Binding-site contacts:
Ligand atom O3G contacts residue LYS23 of chain 1.A at 2.5 Å (salt-bridge).
Ligand atom O5' contacts residue THR25 of chain 1.A at 3.3 Å (h-bond).
Ligand atom O2B contacts residue GLY22 of chain 1.A at 3.0 Å (h-bond).
Ligand atom PG contacts residue MG1 of chain 1.E at 3.2 Å.
Ligand atom O1B contacts residue MG1 of chain 1.E at 2.1 Å.
Ligand atom O6 contacts residue SER150 of chain 1.A at 3.3 Å (h-bond).
Ligand atom O2A contacts residue THR25 of chain 1.A at 2.7 Å (h-bond).
Ligand atom O3A contacts residue GLY22 of chain 1.A at 3.2 Å (h-bond).
Ligand atom O1G contacts residue TYR39 of chain 1.A at 2.6 Å (h-bond).
Ligand atom O2G contacts residue MG1 of chain 1.E at 2.0 Å.
Ligand atom O2A contacts residue THR24 of chain 1.A at 3.3 Å (h-bond).
Ligand atom O6 contacts residue ASP125 of chain 1.A at 3.4 Å (salt-bridge).
Ligand atom O3G contacts residue GLY68 of chain 1.A at 2.8 Å (h-bond).
Ligand atom N1 contacts residue ASP125 of chain 1.A at 2.9 Å (salt-bridge).
Ligand atom O3' contacts residue LYS37 of chain 1.A at 2.6 Å (salt-bridge).
Ligand atom C2' contacts residue THR25 of chain 1.A at 3.5 Å.
Ligand atom O2' contacts residue LYS37 of chain 1.A at 3.1 Å (salt-bridge).
Ligand atom N3B contacts residue TYR39 of chain 1.A at 3.3 Å.
Ligand atom O2B contacts residue LYS23 of chain 1.A at 2.7 Å (salt-bridge).
Ligand atom PA contacts residue THR25 of chain 1.A at 3.5 Å.
Ligand atom PB contacts residue MG1 of chain 1.E at 3.3 Å.
Ligand atom N7 contacts residue ASN122 of chain 1.A at 3.2 Å (h-bond).
Ligand atom O3G contacts residue GLY19 of chain 1.A at 3.5 Å.
Ligand atom O2' contacts residue GLU36 of chain 1.A at 2.6 Å (salt-bridge).
Ligand atom N3B contacts residue MG1 of chain 1.E at 3.5 Å.
Ligand atom O6 contacts residue ASN122 of chain 1.A at 3.3 Å (h-bond).
Ligand atom O2B contacts residue THR21 of chain 1.A at 3.2 Å (h-bond).
Ligand atom C8 contacts residue THR25 of chain 1.A at 3.5 Å.
Ligand atom O6 contacts residue ALA151 of chain 1.A at 2.9 Å (h-bond).
Ligand atom N2 contacts residue ASP125 of chain 1.A at 3.0 Å (salt-bridge).
Ligand atom O1A contacts residue TYR39 of chain 1.A at 3.2 Å.
Ligand atom N1 contacts residue LYS152 of chain 1.A at 3.5 Å.
Ligand atom N3B contacts residue GLY20 of chain 1.A at 2.9 Å (h-bond).
Ligand atom O6 contacts residue LYS152 of chain 1.A at 3.1 Å (salt-bridge).
Ligand atom O1B contacts residue THR24 of chain 1.A at 3.0 Å (h-bond).
Ligand atom O2G contacts residue THR42 of chain 1.A at 2.8 Å (h-bond).
Ligand atom O4' contacts residue LYS123 of chain 1.A at 3.0 Å (salt-bridge).
Ligand atom O1B contacts residue LYS23 of chain 1.A at 3.5 Å (salt-bridge).
Ligand atom C2' contacts residue GLU36 of chain 1.A at 3.6 Å.
Ligand atom O2A contacts residue GLY22 of chain 1.A at 3.3 Å.

A small-molecule ligand and the protein it binds are described below.
Small molecule (SMILES): Nc1nc2c(ncn2[C@@H]2O[C@H](CO[P](=O)(O)O[P](=O)(O)NP(=O)(O)O)[C@@H](O)[C@H]2O)c(=O)[nH]1

Sequence of chain 1.A:
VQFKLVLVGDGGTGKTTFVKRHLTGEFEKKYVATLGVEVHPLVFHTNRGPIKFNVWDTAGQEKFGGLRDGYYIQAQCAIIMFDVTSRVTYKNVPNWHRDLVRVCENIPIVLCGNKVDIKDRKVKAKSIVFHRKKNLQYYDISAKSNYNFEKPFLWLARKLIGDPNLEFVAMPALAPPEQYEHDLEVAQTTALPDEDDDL